Sequence of chain 1.C:
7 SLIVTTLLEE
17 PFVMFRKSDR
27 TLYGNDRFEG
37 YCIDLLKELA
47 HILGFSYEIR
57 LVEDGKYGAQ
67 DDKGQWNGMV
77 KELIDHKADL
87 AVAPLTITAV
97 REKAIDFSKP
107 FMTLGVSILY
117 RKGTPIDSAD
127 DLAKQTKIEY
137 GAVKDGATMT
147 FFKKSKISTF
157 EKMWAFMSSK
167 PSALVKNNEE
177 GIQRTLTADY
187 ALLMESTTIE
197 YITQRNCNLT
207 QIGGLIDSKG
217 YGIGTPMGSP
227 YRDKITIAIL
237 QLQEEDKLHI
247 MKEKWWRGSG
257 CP

Binding-site contacts:
Ligand atom CG1 contacts residue ALA143 of chain 1.C at 4.2 Å (hydrophobic).
Ligand atom OD2 contacts residue ALA143 of chain 1.C at 3.1 Å (h-bond).
Ligand atom CA contacts residue ALA143 of chain 1.C at 4.1 Å (hydrophobic).
Ligand atom N contacts residue PRO90 of chain 1.C at 2.9 Å (h-bond).
Ligand atom O contacts residue THR92 of chain 1.C at 3.4 Å (h-bond).
Ligand atom CD1 contacts residue ASN174 of chain 1.C at 3.1 Å.
Ligand atom C contacts residue ALA143 of chain 1.C at 3.7 Å (hydrophobic).
Ligand atom CB contacts residue GLU191 of chain 1.C at 4.3 Å.
Ligand atom C contacts residue ARG97 of chain 1.C at 3.3 Å.
Ligand atom CG1 contacts residue GLU191 of chain 1.C at 4.0 Å.
Ligand atom O contacts residue PRO90 of chain 1.C at 3.7 Å.
Ligand atom CD2 contacts residue TYR63 of chain 1.C at 3.6 Å (hydrophobic).
Ligand atom O contacts residue LEU91 of chain 1.C at 4.1 Å.
Ligand atom O contacts residue ARG97 of chain 1.C at 2.7 Å (salt-bridge).
Ligand atom N contacts residue GLU191 of chain 1.C at 3.2 Å (salt-bridge).
Ligand atom OXT contacts residue ALA143 of chain 1.C at 2.8 Å (h-bond).
Ligand atom OD1 contacts residue GLU191 of chain 1.C at 3.6 Å.
Ligand atom CD1 contacts residue TYR63 of chain 1.C at 3.4 Å (hydrophobic).
Ligand atom CD1 contacts residue GLU15 of chain 1.C at 3.5 Å.
Ligand atom OD2 contacts residue THR144 of chain 1.C at 3.1 Å (h-bond).
Ligand atom CA contacts residue THR92 of chain 1.C at 3.4 Å.
Ligand atom CD contacts residue GLU191 of chain 1.C at 3.7 Å.
Ligand atom C contacts residue THR92 of chain 1.C at 3.6 Å.
Ligand atom CG contacts residue TYR63 of chain 1.C at 3.6 Å (hydrophobic).
Ligand atom OXT contacts residue GLY142 of chain 1.C at 3.6 Å.
Ligand atom CG2 contacts residue TYR63 of chain 1.C at 3.3 Å (hydrophobic).
Ligand atom CB1 contacts residue GLU191 of chain 1.C at 3.7 Å.
Ligand atom OXT contacts residue ARG97 of chain 1.C at 2.8 Å (salt-bridge).
Ligand atom CD2 contacts residue VAL139 of chain 1.C at 3.7 Å (hydrophobic).
Ligand atom CG2 contacts residue ASN174 of chain 1.C at 4.2 Å.
Ligand atom N contacts residue TYR217 of chain 1.C at 4.2 Å.
Ligand atom CG1 contacts residue THR144 of chain 1.C at 3.4 Å.
Ligand atom OD2 contacts residue GLY142 of chain 1.C at 3.4 Å.
Ligand atom N contacts residue THR92 of chain 1.C at 3.2 Å (h-bond).
Ligand atom CA contacts residue GLU191 of chain 1.C at 3.4 Å.
Ligand atom O contacts residue TYR63 of chain 1.C at 3.9 Å.
Ligand atom OD1 contacts residue THR144 of chain 1.C at 2.6 Å (h-bond).
Ligand atom CD contacts residue PRO90 of chain 1.C at 3.3 Å (hydrophobic).
Ligand atom CA contacts residue PRO90 of chain 1.C at 4.3 Å (hydrophobic).
Ligand atom CD contacts residue TYR63 of chain 1.C at 3.8 Å (hydrophobic).

The protein below binds the small molecule below.
Small molecule (SMILES): C=C(C)[C@H]1CN[C@H](C(=O)O)[C@H]1CC(=O)O